This small molecule binds to this protein.
Small molecule (SMILES): CC(=O)N[C@@H]1[C@@H](O)[C@H](O)[C@@H](CO)O[C@H]1O

Sequence of chain 1.A:
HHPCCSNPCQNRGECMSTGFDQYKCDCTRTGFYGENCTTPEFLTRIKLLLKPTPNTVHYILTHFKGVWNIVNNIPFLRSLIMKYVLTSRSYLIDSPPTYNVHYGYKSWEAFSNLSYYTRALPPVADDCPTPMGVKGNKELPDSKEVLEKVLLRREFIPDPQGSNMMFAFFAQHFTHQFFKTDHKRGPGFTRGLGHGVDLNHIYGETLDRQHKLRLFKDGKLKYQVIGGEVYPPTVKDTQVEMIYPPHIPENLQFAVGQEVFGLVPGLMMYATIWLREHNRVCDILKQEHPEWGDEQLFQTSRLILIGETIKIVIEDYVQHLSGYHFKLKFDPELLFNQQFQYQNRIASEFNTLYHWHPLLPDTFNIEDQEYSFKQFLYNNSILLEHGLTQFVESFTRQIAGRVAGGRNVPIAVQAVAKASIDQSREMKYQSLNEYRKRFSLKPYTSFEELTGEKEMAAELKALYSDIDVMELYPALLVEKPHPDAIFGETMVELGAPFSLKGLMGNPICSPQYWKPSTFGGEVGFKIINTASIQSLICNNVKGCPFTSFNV

Binding-site contacts:
Ligand atom O6 contacts residue SER386 of chain 1.A at 3.7 Å.
Ligand atom N2 contacts residue ASN384 of chain 1.A at 3.1 Å (h-bond).
Ligand atom C2 contacts residue ASN384 of chain 1.A at 2.4 Å.
Ligand atom O5 contacts residue ASN384 of chain 1.A at 1.5 Å (h-bond).
Ligand atom O5 contacts residue ILE387 of chain 1.A at 3.5 Å.
Ligand atom O5 contacts residue SER386 of chain 1.A at 4.2 Å.
Ligand atom C6 contacts residue GLU390 of chain 1.A at 3.7 Å.
Ligand atom C6 contacts residue ASN384 of chain 1.A at 3.9 Å.
Ligand atom C5 contacts residue ILE387 of chain 1.A at 4.0 Å (hydrophobic).
Ligand atom C7 contacts residue GLN380 of chain 1.A at 4.3 Å.
Ligand atom C4 contacts residue ASN384 of chain 1.A at 3.7 Å.
Ligand atom C5 contacts residue SER386 of chain 1.A at 4.2 Å.
Ligand atom C5 contacts residue ASN384 of chain 1.A at 2.9 Å.
Ligand atom C6 contacts residue TYR376 of chain 1.A at 4.4 Å (hydrophobic).
Ligand atom O7 contacts residue ASN384 of chain 1.A at 4.1 Å.
Ligand atom C1 contacts residue GLN380 of chain 1.A at 4.2 Å.
Ligand atom O6 contacts residue GLU390 of chain 1.A at 3.0 Å (salt-bridge).
Ligand atom O7 contacts residue GLN380 of chain 1.A at 3.4 Å.
Ligand atom C6 contacts residue ILE387 of chain 1.A at 3.3 Å (hydrophobic).
Ligand atom C3 contacts residue ASN384 of chain 1.A at 3.6 Å.
Ligand atom C2 contacts residue GLN380 of chain 1.A at 4.2 Å.
Ligand atom O5 contacts residue GLN380 of chain 1.A at 4.1 Å.
Ligand atom C6 contacts residue SER386 of chain 1.A at 4.2 Å.
Ligand atom O7 contacts residue LYS379 of chain 1.A at 4.3 Å.
Ligand atom O6 contacts residue ILE387 of chain 1.A at 3.9 Å.
Ligand atom C1 contacts residue ASN384 of chain 1.A at 1.4 Å.
Ligand atom C7 contacts residue ASN384 of chain 1.A at 3.8 Å.